Binding-site contacts:
Ligand atom CAJ contacts residue LEU156 of chain 1.D at 3.8 Å (hydrophobic).
Ligand atom C2 contacts residue ALA52 of chain 1.D at 3.8 Å (hydrophobic).
Ligand atom C5 contacts residue LEU156 of chain 1.D at 3.6 Å (hydrophobic).
Ligand atom C4 contacts residue LEU156 of chain 1.D at 3.4 Å (hydrophobic).
Ligand atom BR contacts residue ILE53 of chain 1.D at 3.9 Å.
Ligand atom CAK contacts residue LEU104 of chain 1.D at 3.5 Å (hydrophobic).
Ligand atom N1 contacts residue THR102 of chain 1.D at 3.8 Å.
Ligand atom C6 contacts residue LEU156 of chain 1.D at 3.7 Å (hydrophobic).
Ligand atom N1 contacts residue ALA52 of chain 1.D at 3.9 Å.
Ligand atom BR contacts residue ALA52 of chain 1.D at 3.2 Å.
Ligand atom C2 contacts residue LEU156 of chain 1.D at 3.4 Å (hydrophobic).
Ligand atom N3 contacts residue LEU156 of chain 1.D at 3.3 Å.
Ligand atom C2 contacts residue GLN103 of chain 1.D at 3.1 Å.
Ligand atom BR contacts residue ILE101 of chain 1.D at 3.8 Å.
Ligand atom CAK contacts residue MET105 of chain 1.D at 3.4 Å (hydrophobic).
Ligand atom CAI contacts residue THR166 of chain 1.D at 3.6 Å.
Ligand atom N1 contacts residue LEU156 of chain 1.D at 3.6 Å.
Ligand atom NAS contacts residue LEU27 of chain 1.D at 3.8 Å.
Ligand atom CAH contacts residue LYS54 of chain 1.D at 3.5 Å.
Ligand atom CAX contacts residue LYS54 of chain 1.D at 3.4 Å.
Ligand atom CAN contacts residue CYS109 of chain 1.D at 1.8 Å (hydrophobic).
Ligand atom CAZ contacts residue LEU156 of chain 1.D at 3.7 Å (hydrophobic).
Ligand atom BR contacts residue THR102 of chain 1.D at 3.4 Å.
Ligand atom CAO contacts residue CYS109 of chain 1.D at 2.8 Å (hydrophobic).
Ligand atom N3 contacts residue GLN103 of chain 1.D at 3.7 Å.
Ligand atom CAJ contacts residue GLY108 of chain 1.D at 3.6 Å.
Ligand atom NAS contacts residue CYS109 of chain 1.D at 3.7 Å.
Ligand atom CAW contacts residue CYS109 of chain 1.D at 3.3 Å (hydrophobic).
Ligand atom CAM contacts residue LEU156 of chain 1.D at 3.7 Å (hydrophobic).
Ligand atom CAF contacts residue LYS54 of chain 1.D at 3.5 Å.
Ligand atom N3 contacts residue MET105 of chain 1.D at 3.3 Å (h-bond).
Ligand atom N3 contacts residue LEU104 of chain 1.D at 3.7 Å.
Ligand atom BR contacts residue LEU100 of chain 1.D at 3.1 Å.
Ligand atom C2 contacts residue THR102 of chain 1.D at 3.8 Å.
Ligand atom C4 contacts residue LEU104 of chain 1.D at 3.9 Å (hydrophobic).
Ligand atom BR contacts residue LYS54 of chain 1.D at 3.3 Å.
Ligand atom N3 contacts residue ALA52 of chain 1.D at 3.8 Å.
Ligand atom CAX contacts residue THR102 of chain 1.D at 3.7 Å.
Ligand atom CAN contacts residue ASP112 of chain 1.D at 3.7 Å.
Ligand atom CAK contacts residue LEU156 of chain 1.D at 3.8 Å (hydrophobic).

A small-molecule ligand and the protein it binds are described below.
Small molecule (SMILES): CCC(=O)Nc1ccc2ncnc(Nc3cccc(Br)c3)c2c1

Sequence of chain 1.D:
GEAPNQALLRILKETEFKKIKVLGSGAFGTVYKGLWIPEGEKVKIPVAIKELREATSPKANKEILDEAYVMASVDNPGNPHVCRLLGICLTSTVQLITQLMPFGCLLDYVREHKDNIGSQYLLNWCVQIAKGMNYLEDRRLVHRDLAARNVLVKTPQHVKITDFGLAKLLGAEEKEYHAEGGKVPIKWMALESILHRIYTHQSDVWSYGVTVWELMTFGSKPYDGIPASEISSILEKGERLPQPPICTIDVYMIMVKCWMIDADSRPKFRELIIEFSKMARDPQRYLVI